This small molecule binds to this protein.
Small molecule (SMILES): CC(=O)N[C@@H]1[C@@H](O)[C@H](O)[C@@H](CO)O[C@H]1O

Binding-site contacts:
Ligand atom C7 contacts residue ASN22 of chain 1.C at 4.4 Å.
Ligand atom C2 contacts residue ASN22 of chain 1.C at 2.5 Å.
Ligand atom C6 contacts residue ASN22 of chain 1.C at 4.3 Å.
Ligand atom N2 contacts residue ASN22 of chain 1.C at 3.1 Å (h-bond).
Ligand atom C5 contacts residue ASN22 of chain 1.C at 3.6 Å.
Ligand atom C1 contacts residue ASN22 of chain 1.C at 1.4 Å.
Ligand atom O5 contacts residue ASN22 of chain 1.C at 2.3 Å (h-bond).
Ligand atom C4 contacts residue ASN22 of chain 1.C at 4.2 Å.
Ligand atom C3 contacts residue ASN22 of chain 1.C at 3.9 Å.

Sequence of chain 1.C:
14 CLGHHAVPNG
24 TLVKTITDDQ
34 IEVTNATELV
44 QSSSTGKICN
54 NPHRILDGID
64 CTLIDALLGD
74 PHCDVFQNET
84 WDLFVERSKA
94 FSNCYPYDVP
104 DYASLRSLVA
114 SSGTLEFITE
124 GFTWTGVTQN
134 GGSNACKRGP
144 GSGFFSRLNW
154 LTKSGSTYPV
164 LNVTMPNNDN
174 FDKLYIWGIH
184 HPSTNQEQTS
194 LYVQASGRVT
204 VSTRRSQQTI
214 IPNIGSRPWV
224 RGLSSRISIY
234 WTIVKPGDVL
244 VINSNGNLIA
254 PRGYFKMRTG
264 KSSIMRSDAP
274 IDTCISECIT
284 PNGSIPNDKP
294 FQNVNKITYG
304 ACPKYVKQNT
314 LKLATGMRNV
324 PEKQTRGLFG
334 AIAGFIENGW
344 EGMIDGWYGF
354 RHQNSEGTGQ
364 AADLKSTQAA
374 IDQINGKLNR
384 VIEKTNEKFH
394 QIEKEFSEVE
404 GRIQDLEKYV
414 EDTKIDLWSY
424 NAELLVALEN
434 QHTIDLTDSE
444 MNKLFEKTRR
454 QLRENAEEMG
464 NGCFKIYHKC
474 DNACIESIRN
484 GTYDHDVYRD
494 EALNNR